Sequence of chain 1.B:
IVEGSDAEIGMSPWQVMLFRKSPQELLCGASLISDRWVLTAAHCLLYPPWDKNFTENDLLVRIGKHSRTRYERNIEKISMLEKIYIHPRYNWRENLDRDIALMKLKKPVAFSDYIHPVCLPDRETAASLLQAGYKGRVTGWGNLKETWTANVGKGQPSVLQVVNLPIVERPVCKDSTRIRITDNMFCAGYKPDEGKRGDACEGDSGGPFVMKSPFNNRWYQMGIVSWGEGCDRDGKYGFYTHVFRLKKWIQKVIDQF

The small molecule below binds the protein below.
Small molecule (SMILES): CC(=O)N[C@@H]1[C@@H](O)[C@H](O)[C@@H](CO)O[C@H]1O

Binding-site contacts:
Ligand atom C8 contacts residue PRO48 of chain 1.B at 4.2 Å (hydrophobic).
Ligand atom C1 contacts residue ASN53 of chain 1.B at 1.4 Å.
Ligand atom N2 contacts residue LEU46 of chain 1.B at 4.4 Å.
Ligand atom N2 contacts residue ASN53 of chain 1.B at 3.2 Å (h-bond).
Ligand atom C2 contacts residue ASN53 of chain 1.B at 2.6 Å.
Ligand atom C8 contacts residue LEU46 of chain 1.B at 3.9 Å (hydrophobic).
Ligand atom C4 contacts residue ASN53 of chain 1.B at 4.3 Å.
Ligand atom O5 contacts residue ASN53 of chain 1.B at 2.4 Å (h-bond).
Ligand atom O6 contacts residue THR55 of chain 1.B at 4.1 Å.
Ligand atom C5 contacts residue ASN53 of chain 1.B at 3.6 Å.
Ligand atom C3 contacts residue ASN53 of chain 1.B at 4.0 Å.
Ligand atom C6 contacts residue THR55 of chain 1.B at 4.4 Å.
Ligand atom O7 contacts residue ASN53 of chain 1.B at 3.2 Å (h-bond).
Ligand atom C7 contacts residue ASN53 of chain 1.B at 3.5 Å.
Ligand atom C7 contacts residue LEU46 of chain 1.B at 4.2 Å (hydrophobic).